Sequence of chain 2.A:
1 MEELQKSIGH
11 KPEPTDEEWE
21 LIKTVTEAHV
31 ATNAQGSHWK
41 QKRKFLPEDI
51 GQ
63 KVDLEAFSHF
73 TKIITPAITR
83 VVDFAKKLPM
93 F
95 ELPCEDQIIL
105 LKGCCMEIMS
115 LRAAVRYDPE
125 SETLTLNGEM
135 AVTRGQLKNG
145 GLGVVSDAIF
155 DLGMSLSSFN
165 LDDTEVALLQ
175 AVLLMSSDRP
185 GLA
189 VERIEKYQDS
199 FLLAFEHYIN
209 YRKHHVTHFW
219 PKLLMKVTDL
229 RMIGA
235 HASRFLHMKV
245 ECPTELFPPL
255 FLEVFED

The protein below binds the small molecule below.
Small molecule (SMILES): Cc1cc(OCC(=O)O)cc(C)c1Cc1ccc(O)c(C(C)C)c1

Binding-site contacts:
Ligand atom C13 contacts residue LEU146 of chain 2.A at 3.9 Å (hydrophobic).
Ligand atom C9 contacts residue MET110 of chain 2.A at 3.7 Å (hydrophobic).
Ligand atom C18 contacts residue ALA117 of chain 2.A at 4.0 Å (hydrophobic).
Ligand atom C2 contacts residue ALA79 of chain 2.A at 3.8 Å (hydrophobic).
Ligand atom C16 contacts residue MET242 of chain 2.A at 3.9 Å (hydrophobic).
Ligand atom O2 contacts residue ARG82 of chain 2.A at 3.2 Å (salt-bridge).
Ligand atom O2 contacts residue ALA79 of chain 2.A at 3.6 Å.
Ligand atom O1 contacts residue ARG116 of chain 2.A at 3.8 Å.
Ligand atom O1 contacts residue ARG82 of chain 2.A at 2.9 Å (salt-bridge).
Ligand atom C17 contacts residue ILE75 of chain 2.A at 4.0 Å (hydrophobic).
Ligand atom C16 contacts residue PHE72 of chain 2.A at 3.7 Å (hydrophobic).
Ligand atom C7 contacts residue LEU141 of chain 2.A at 3.8 Å (hydrophobic).
Ligand atom C11 contacts residue PHE255 of chain 2.A at 4.0 Å (hydrophobic).
Ligand atom C18 contacts residue ILE153 of chain 2.A at 3.8 Å (hydrophobic).
Ligand atom C12 contacts residue LEU146 of chain 2.A at 3.6 Å (hydrophobic).
Ligand atom C6 contacts residue MET113 of chain 2.A at 3.4 Å (hydrophobic).
Ligand atom C2 contacts residue LEU130 of chain 2.A at 3.9 Å (hydrophobic).
Ligand atom O1 contacts residue ASN131 of chain 2.A at 3.8 Å.
Ligand atom C19 contacts residue ASN131 of chain 2.A at 3.2 Å.
Ligand atom C14 contacts residue MET242 of chain 2.A at 3.8 Å (hydrophobic).
Ligand atom C6 contacts residue ALA117 of chain 2.A at 3.9 Å (hydrophobic).
Ligand atom C10 contacts residue MET110 of chain 2.A at 3.7 Å (hydrophobic).
Ligand atom C8 contacts residue LEU146 of chain 2.A at 3.9 Å (hydrophobic).
Ligand atom C11 contacts residue HIS235 of chain 2.A at 3.3 Å.
Ligand atom O4 contacts residue HIS235 of chain 2.A at 2.6 Å (h-bond).
Ligand atom O4 contacts residue PHE255 of chain 2.A at 3.3 Å.
Ligand atom C17 contacts residue PHE72 of chain 2.A at 3.9 Å (hydrophobic).
Ligand atom O1 contacts residue ARG120 of chain 2.A at 3.9 Å.
Ligand atom C10 contacts residue HIS235 of chain 2.A at 3.4 Å.
Ligand atom C3 contacts residue LEU130 of chain 2.A at 3.6 Å (hydrophobic).
Ligand atom O3 contacts residue ALA79 of chain 2.A at 3.4 Å.
Ligand atom C16 contacts residue GLY144 of chain 2.A at 3.4 Å.
Ligand atom C17 contacts residue ILE76 of chain 2.A at 3.8 Å (hydrophobic).
Ligand atom O3 contacts residue MET113 of chain 2.A at 3.9 Å.
Ligand atom O2 contacts residue ARG116 of chain 2.A at 3.9 Å.
Ligand atom C4 contacts residue LEU130 of chain 2.A at 3.7 Å (hydrophobic).
Ligand atom C20 contacts residue ARG82 of chain 2.A at 3.3 Å.
Ligand atom C15 contacts residue THR73 of chain 2.A at 3.9 Å.
Ligand atom C20 contacts residue ASN131 of chain 2.A at 3.6 Å.
Ligand atom C11 contacts residue LEU146 of chain 2.A at 3.7 Å (hydrophobic).